Sequence of chain 1.A:
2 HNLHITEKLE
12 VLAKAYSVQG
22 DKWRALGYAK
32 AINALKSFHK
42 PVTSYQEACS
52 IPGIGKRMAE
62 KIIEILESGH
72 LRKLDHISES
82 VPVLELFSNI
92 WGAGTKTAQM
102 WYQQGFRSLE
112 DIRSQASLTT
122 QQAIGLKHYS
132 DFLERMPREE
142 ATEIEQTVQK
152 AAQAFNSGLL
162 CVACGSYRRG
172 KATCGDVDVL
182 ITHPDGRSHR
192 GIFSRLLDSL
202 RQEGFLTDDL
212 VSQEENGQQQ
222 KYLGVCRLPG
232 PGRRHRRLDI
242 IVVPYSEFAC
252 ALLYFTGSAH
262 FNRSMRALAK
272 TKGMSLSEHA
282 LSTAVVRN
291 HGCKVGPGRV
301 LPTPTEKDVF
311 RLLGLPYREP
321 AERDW

Binding-site contacts:
Ligand atom O5' contacts residue TYR29 of chain 1.A at 3.8 Å.
Ligand atom P contacts residue LYS62 of chain 1.A at 3.4 Å.
Ligand atom O5' contacts residue ARG25 of chain 1.A at 2.9 Å (salt-bridge).
Ligand atom P contacts residue TYR29 of chain 1.A at 3.5 Å.
Ligand atom O6 contacts residue TRP24 of chain 1.A at 3.7 Å.
Ligand atom OP1 contacts residue GLY54 of chain 1.A at 2.7 Å (h-bond).
Ligand atom C2 contacts residue TRP24 of chain 1.A at 3.1 Å (hydrophobic).
Ligand atom OP2 contacts residue ARG58 of chain 1.A at 3.1 Å (salt-bridge).
Ligand atom OP1 contacts residue LYS62 of chain 1.A at 3.3 Å (salt-bridge).
Ligand atom C8 contacts residue ARG25 of chain 1.A at 3.7 Å.
Ligand atom C4 contacts residue TRP24 of chain 1.A at 3.3 Å (hydrophobic).
Ligand atom C2' contacts residue GLY28 of chain 1.A at 3.8 Å.
Ligand atom C5' contacts residue GLY54 of chain 1.A at 3.3 Å.
Ligand atom OP1 contacts residue GLY56 of chain 1.A at 3.1 Å (h-bond).
Ligand atom C4' contacts residue TYR29 of chain 1.A at 3.7 Å (hydrophobic).
Ligand atom N9 contacts residue ARG25 of chain 1.A at 3.7 Å.
Ligand atom O3' contacts residue MET59 of chain 1.A at 3.5 Å.
Ligand atom C5 contacts residue TRP24 of chain 1.A at 3.6 Å (hydrophobic).
Ligand atom OP1 contacts residue MET59 of chain 1.A at 2.9 Å (h-bond).
Ligand atom N2 contacts residue TRP24 of chain 1.A at 3.7 Å.
Ligand atom OP1 contacts residue ARG58 of chain 1.A at 3.7 Å.
Ligand atom N3 contacts residue GLY28 of chain 1.A at 3.2 Å.
Ligand atom C4' contacts residue GLY54 of chain 1.A at 3.2 Å.
Ligand atom C5' contacts residue ARG58 of chain 1.A at 3.4 Å.
Ligand atom O4' contacts residue ARG25 of chain 1.A at 3.5 Å.
Ligand atom OP2 contacts residue TYR29 of chain 1.A at 3.2 Å (h-bond).
Ligand atom P contacts residue ARG25 of chain 1.A at 3.8 Å.
Ligand atom N1 contacts residue TRP24 of chain 1.A at 3.5 Å (h-bond).
Ligand atom C5' contacts residue GLY56 of chain 1.A at 3.8 Å.
Ligand atom O3' contacts residue GLY54 of chain 1.A at 3.5 Å.
Ligand atom N2 contacts residue GLY28 of chain 1.A at 3.8 Å.
Ligand atom C5 contacts residue ARG58 of chain 1.A at 3.7 Å.
Ligand atom C1' contacts residue ARG25 of chain 1.A at 3.5 Å.
Ligand atom C5' contacts residue ARG25 of chain 1.A at 3.6 Å.
Ligand atom C6 contacts residue TRP24 of chain 1.A at 3.8 Å (hydrophobic).
Ligand atom N3 contacts residue TRP24 of chain 1.A at 3.1 Å (h-bond).
Ligand atom OP1 contacts residue PRO53 of chain 1.A at 3.5 Å.
Ligand atom OP1 contacts residue ARG58 of chain 1.A at 3.5 Å.
Ligand atom O4' contacts residue TYR29 of chain 1.A at 3.5 Å.
Ligand atom OP2 contacts residue TYR17 of chain 1.A at 3.3 Å (h-bond).

This protein binds this small molecule.
Small molecule (SMILES): Nc1ccn([C@H]2C[C@H](O[P](=O)(O)OC[C@H]3O[C@@H](n4cnc5c(=O)nc(N)[nH]c54)C[C@@H]3O)[C@@H](CO[P](=O)(O)O[C@H]3C[C@H](n4ccc(N)nc4=O)O[C@@H]3CO[P](=O)(O)O[C@H]3C[C@H](n4cnc5c(=O)nc(N)[nH]c54)O[C@@H]3COP(=O)=O)O2)c(=O)n1